The small molecule below binds the protein below.
Small molecule (SMILES): CC(=O)N[C@@H]1[C@@H](O)[C@H](O)[C@@H](CO)O[C@H]1O

Sequence of chain 1.A:
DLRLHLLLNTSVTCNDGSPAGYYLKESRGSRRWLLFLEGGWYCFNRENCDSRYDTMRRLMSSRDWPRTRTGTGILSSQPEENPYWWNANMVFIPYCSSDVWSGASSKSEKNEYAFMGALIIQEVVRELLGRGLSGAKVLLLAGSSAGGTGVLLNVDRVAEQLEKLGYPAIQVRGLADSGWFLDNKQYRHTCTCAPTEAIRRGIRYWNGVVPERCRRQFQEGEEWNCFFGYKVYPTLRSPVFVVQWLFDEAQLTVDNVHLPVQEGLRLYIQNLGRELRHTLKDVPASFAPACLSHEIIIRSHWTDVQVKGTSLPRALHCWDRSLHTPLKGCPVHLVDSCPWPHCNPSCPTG

Binding-site contacts:
Ligand atom C4 contacts residue ASN19 of chain 1.A at 4.2 Å.
Ligand atom O7 contacts residue GLU133 of chain 1.A at 4.4 Å.
Ligand atom O6 contacts residue GLN132 of chain 1.A at 4.0 Å.
Ligand atom O7 contacts residue ARG136 of chain 1.A at 2.9 Å (salt-bridge).
Ligand atom O7 contacts residue ASN19 of chain 1.A at 3.6 Å.
Ligand atom O5 contacts residue VAL22 of chain 1.A at 3.4 Å.
Ligand atom C1 contacts residue ASN19 of chain 1.A at 1.4 Å.
Ligand atom C1 contacts residue GLU133 of chain 1.A at 4.2 Å.
Ligand atom C6 contacts residue VAL22 of chain 1.A at 4.1 Å (hydrophobic).
Ligand atom C2 contacts residue ASN19 of chain 1.A at 2.4 Å.
Ligand atom O5 contacts residue GLU133 of chain 1.A at 4.2 Å.
Ligand atom C5 contacts residue ASN19 of chain 1.A at 3.6 Å.
Ligand atom C6 contacts residue LEU129 of chain 1.A at 4.3 Å (hydrophobic).
Ligand atom O6 contacts residue LEU129 of chain 1.A at 3.8 Å.
Ligand atom O6 contacts residue VAL22 of chain 1.A at 3.9 Å.
Ligand atom C8 contacts residue ARG136 of chain 1.A at 4.3 Å.
Ligand atom C3 contacts residue ASN19 of chain 1.A at 3.8 Å.
Ligand atom O5 contacts residue ASN19 of chain 1.A at 2.3 Å (h-bond).
Ligand atom C1 contacts residue VAL22 of chain 1.A at 4.2 Å (hydrophobic).
Ligand atom C7 contacts residue ARG136 of chain 1.A at 3.8 Å.
Ligand atom C7 contacts residue ASN19 of chain 1.A at 3.5 Å.
Ligand atom C5 contacts residue VAL22 of chain 1.A at 4.4 Å (hydrophobic).
Ligand atom N2 contacts residue ASN19 of chain 1.A at 2.9 Å (h-bond).